Binding-site contacts:
Ligand atom C7 contacts residue LEU941 of chain 1.C at 4.1 Å (hydrophobic).
Ligand atom N2 contacts residue ASN736 of chain 1.C at 2.9 Å (h-bond).
Ligand atom O4 contacts residue LEU941 of chain 1.C at 4.1 Å.
Ligand atom O5 contacts residue ASN736 of chain 1.C at 2.4 Å (h-bond).
Ligand atom C8 contacts residue LEU941 of chain 1.C at 4.2 Å (hydrophobic).
Ligand atom O7 contacts residue LEU941 of chain 1.C at 3.6 Å.
Ligand atom C8 contacts residue ASN736 of chain 1.C at 4.2 Å.
Ligand atom C7 contacts residue ASN736 of chain 1.C at 3.4 Å.
Ligand atom C1 contacts residue LEU941 of chain 1.C at 4.4 Å (hydrophobic).
Ligand atom C1 contacts residue ASN736 of chain 1.C at 1.5 Å.
Ligand atom C5 contacts residue LEU941 of chain 1.C at 4.4 Å (hydrophobic).
Ligand atom O7 contacts residue GLN1090 of chain 1.C at 4.3 Å.
Ligand atom N2 contacts residue LEU941 of chain 1.C at 4.1 Å.
Ligand atom C3 contacts residue ASN736 of chain 1.C at 3.9 Å.
Ligand atom O7 contacts residue ASN736 of chain 1.C at 3.5 Å (h-bond).
Ligand atom C8 contacts residue ASN938 of chain 1.C at 4.5 Å.
Ligand atom C2 contacts residue ASN736 of chain 1.C at 2.5 Å.
Ligand atom C3 contacts residue LEU941 of chain 1.C at 4.1 Å (hydrophobic).
Ligand atom C2 contacts residue LEU941 of chain 1.C at 4.5 Å (hydrophobic).
Ligand atom C5 contacts residue ASN736 of chain 1.C at 3.8 Å.
Ligand atom C4 contacts residue ASN736 of chain 1.C at 4.3 Å.

A protein and the small-molecule ligand that binds it are described below.
Small molecule (SMILES): CC(=O)N[C@H]1[C@H](O[C@H]2[C@H](O)[C@@H](NC(C)=O)CO[C@@H]2CO)O[C@H](CO)[C@@H](O)[C@@H]1O

Sequence of chain 1.C:
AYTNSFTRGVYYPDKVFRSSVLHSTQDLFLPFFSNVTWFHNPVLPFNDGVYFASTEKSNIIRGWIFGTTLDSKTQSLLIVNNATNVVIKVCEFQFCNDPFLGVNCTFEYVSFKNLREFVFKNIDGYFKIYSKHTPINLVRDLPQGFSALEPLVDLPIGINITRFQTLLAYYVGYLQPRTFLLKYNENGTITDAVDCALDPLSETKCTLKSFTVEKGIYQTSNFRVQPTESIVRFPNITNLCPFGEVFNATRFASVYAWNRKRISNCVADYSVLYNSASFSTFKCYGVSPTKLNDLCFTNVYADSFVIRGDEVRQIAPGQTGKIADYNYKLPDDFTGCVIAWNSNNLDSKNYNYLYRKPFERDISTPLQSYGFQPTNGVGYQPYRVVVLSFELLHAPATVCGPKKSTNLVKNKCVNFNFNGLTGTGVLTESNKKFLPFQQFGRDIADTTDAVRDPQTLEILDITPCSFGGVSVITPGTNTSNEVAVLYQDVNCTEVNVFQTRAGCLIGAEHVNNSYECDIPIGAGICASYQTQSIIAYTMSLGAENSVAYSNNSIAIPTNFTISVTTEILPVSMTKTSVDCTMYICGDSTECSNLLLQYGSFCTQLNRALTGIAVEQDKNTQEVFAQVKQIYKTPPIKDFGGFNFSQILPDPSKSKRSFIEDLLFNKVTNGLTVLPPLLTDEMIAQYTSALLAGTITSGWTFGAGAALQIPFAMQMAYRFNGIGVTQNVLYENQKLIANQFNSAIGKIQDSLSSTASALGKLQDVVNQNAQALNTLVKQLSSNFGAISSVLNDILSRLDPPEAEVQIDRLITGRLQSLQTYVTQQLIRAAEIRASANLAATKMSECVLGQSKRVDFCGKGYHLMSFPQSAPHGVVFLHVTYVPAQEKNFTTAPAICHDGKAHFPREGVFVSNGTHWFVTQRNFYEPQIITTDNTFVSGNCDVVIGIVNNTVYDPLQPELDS